Binding-site contacts:
Ligand atom O6S contacts residue LYS193 of chain 36.A at 3.4 Å.
Ligand atom O2S contacts residue ASP58 of chain 40.C at 2.3 Å (salt-bridge).
Ligand atom C2 contacts residue LYS193 of chain 36.A at 3.6 Å.
Ligand atom O6S contacts residue ARG56 of chain 40.C at 3.7 Å.
Ligand atom C3 contacts residue LYS193 of chain 36.A at 3.6 Å.
Ligand atom S2 contacts residue ARG135 of chain 36.B at 4.0 Å.
Ligand atom O5 contacts residue ARG135 of chain 36.B at 3.2 Å.
Ligand atom O4S contacts residue ARG56 of chain 40.C at 2.5 Å (salt-bridge).
Ligand atom O3S contacts residue LYS193 of chain 36.A at 3.1 Å (salt-bridge).
Ligand atom O3 contacts residue ARG56 of chain 40.C at 3.9 Å.
Ligand atom S1 contacts residue ASP58 of chain 40.C at 3.7 Å.
Ligand atom O6S contacts residue ARG135 of chain 36.B at 3.7 Å.
Ligand atom C5 contacts residue THR134 of chain 36.B at 3.9 Å.
Ligand atom O1S contacts residue ASP58 of chain 40.C at 4.1 Å.
Ligand atom O5S contacts residue ARG56 of chain 40.C at 3.6 Å (salt-bridge).
Ligand atom O5S contacts residue ASN88 of chain 40.C at 3.0 Å (h-bond).
Ligand atom O6 contacts residue ARG135 of chain 36.B at 3.6 Å.
Ligand atom O1 contacts residue ASP133 of chain 36.B at 4.1 Å.
Ligand atom O3 contacts residue ASP59 of chain 40.C at 4.0 Å.
Ligand atom O1S contacts residue ASP59 of chain 40.C at 3.0 Å.
Ligand atom O3 contacts residue LYS193 of chain 36.A at 2.8 Å (salt-bridge).
Ligand atom O6S contacts residue ASN88 of chain 40.C at 3.9 Å.
Ligand atom O5S contacts residue ARG135 of chain 36.B at 3.6 Å.
Ligand atom C4 contacts residue LYS193 of chain 36.A at 3.4 Å.
Ligand atom O2S contacts residue ASP59 of chain 40.C at 3.2 Å.
Ligand atom O2S contacts residue ARG56 of chain 40.C at 4.1 Å.
Ligand atom C5 contacts residue ARG135 of chain 36.B at 4.1 Å.
Ligand atom O6 contacts residue LYS193 of chain 36.A at 3.5 Å.
Ligand atom O3S contacts residue THR134 of chain 36.B at 3.3 Å (h-bond).
Ligand atom C3 contacts residue ARG56 of chain 40.C at 3.9 Å.
Ligand atom S2 contacts residue ASN88 of chain 40.C at 4.0 Å.
Ligand atom O4 contacts residue THR195 of chain 36.A at 3.7 Å.
Ligand atom O5 contacts residue LYS193 of chain 36.A at 3.6 Å.
Ligand atom S1 contacts residue ASP59 of chain 40.C at 3.7 Å.
Ligand atom C6 contacts residue ARG135 of chain 36.B at 3.8 Å.
Ligand atom C1 contacts residue ASP133 of chain 36.B at 4.0 Å.
Ligand atom S2 contacts residue ARG56 of chain 40.C at 3.4 Å (salt-bridge).
Ligand atom N2 contacts residue ARG56 of chain 40.C at 3.9 Å.
Ligand atom C6 contacts residue THR134 of chain 36.B at 3.5 Å.
Ligand atom O6B contacts residue LYS193 of chain 36.A at 4.1 Å.

The small molecule below binds the protein below.
Small molecule (SMILES): O=C(O)[C@@H]1O[C@@H](O[C@H]2[C@H](O)[C@@H](NS(=O)(=O)O)[C@@H](O)O[C@@H]2COS(=O)(=O)O)[C@H](OS(=O)(=O)O)[C@@H](O)[C@@H]1O[C@H]1O[C@H](COS(=O)(=O)O)[C@@H](O)[C@H](O)[C@H]1NS(=O)(=O)O

Sequence of chain 40.C:
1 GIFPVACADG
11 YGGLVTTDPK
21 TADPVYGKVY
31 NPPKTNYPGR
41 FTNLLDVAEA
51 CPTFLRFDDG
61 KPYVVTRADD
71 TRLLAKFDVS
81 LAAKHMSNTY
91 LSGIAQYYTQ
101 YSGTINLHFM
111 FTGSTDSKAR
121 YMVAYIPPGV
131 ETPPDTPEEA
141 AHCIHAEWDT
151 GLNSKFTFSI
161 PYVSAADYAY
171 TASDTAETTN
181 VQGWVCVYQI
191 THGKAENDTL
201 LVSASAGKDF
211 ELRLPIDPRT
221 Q

Sequence of chain 36.A:
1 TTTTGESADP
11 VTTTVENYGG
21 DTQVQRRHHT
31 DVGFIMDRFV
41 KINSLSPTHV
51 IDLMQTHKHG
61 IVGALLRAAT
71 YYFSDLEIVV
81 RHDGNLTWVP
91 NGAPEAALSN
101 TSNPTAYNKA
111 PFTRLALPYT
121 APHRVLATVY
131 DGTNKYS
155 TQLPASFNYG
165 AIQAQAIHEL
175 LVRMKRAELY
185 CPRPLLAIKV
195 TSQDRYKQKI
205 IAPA

Sequence of chain 36.B:
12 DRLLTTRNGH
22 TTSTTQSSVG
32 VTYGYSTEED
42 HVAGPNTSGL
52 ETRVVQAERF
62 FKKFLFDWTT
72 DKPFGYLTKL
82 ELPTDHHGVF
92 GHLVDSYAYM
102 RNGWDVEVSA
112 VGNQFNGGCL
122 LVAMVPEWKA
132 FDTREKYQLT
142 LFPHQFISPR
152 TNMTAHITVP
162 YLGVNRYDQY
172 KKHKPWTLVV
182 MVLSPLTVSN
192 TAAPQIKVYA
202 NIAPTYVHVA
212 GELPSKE